Binding-site contacts:
Ligand atom O6 contacts residue TYR25 of chain 1.C at 3.8 Å.
Ligand atom C2 contacts residue ASN58 of chain 1.C at 2.5 Å.
Ligand atom O5 contacts residue TYR25 of chain 1.C at 3.4 Å.
Ligand atom C5 contacts residue ASN58 of chain 1.C at 3.7 Å.
Ligand atom C6 contacts residue TYR25 of chain 1.C at 3.5 Å (hydrophobic).
Ligand atom C2 contacts residue TYR25 of chain 1.C at 4.4 Å (hydrophobic).
Ligand atom N2 contacts residue ASN58 of chain 1.C at 2.8 Å (h-bond).
Ligand atom O7 contacts residue TYR25 of chain 1.C at 4.3 Å.
Ligand atom C4 contacts residue TYR25 of chain 1.C at 4.2 Å (hydrophobic).
Ligand atom O5 contacts residue ASN58 of chain 1.C at 2.5 Å (h-bond).
Ligand atom C5 contacts residue TYR25 of chain 1.C at 3.9 Å (hydrophobic).
Ligand atom C1 contacts residue TYR25 of chain 1.C at 4.4 Å (hydrophobic).
Ligand atom C7 contacts residue ASN58 of chain 1.C at 3.7 Å.
Ligand atom O7 contacts residue ASN58 of chain 1.C at 4.2 Å.
Ligand atom C6 contacts residue THR26 of chain 1.C at 4.5 Å.
Ligand atom C1 contacts residue ASN58 of chain 1.C at 1.5 Å.
Ligand atom C3 contacts residue ASN58 of chain 1.C at 3.8 Å.
Ligand atom C4 contacts residue ASN58 of chain 1.C at 4.3 Å.

A small-molecule ligand and the protein it binds are described below.
Small molecule (SMILES): CC(=O)N[C@@H]1[C@@H](O)[C@H](O)[C@@H](CO)O[C@H]1O

Sequence of chain 1.C:
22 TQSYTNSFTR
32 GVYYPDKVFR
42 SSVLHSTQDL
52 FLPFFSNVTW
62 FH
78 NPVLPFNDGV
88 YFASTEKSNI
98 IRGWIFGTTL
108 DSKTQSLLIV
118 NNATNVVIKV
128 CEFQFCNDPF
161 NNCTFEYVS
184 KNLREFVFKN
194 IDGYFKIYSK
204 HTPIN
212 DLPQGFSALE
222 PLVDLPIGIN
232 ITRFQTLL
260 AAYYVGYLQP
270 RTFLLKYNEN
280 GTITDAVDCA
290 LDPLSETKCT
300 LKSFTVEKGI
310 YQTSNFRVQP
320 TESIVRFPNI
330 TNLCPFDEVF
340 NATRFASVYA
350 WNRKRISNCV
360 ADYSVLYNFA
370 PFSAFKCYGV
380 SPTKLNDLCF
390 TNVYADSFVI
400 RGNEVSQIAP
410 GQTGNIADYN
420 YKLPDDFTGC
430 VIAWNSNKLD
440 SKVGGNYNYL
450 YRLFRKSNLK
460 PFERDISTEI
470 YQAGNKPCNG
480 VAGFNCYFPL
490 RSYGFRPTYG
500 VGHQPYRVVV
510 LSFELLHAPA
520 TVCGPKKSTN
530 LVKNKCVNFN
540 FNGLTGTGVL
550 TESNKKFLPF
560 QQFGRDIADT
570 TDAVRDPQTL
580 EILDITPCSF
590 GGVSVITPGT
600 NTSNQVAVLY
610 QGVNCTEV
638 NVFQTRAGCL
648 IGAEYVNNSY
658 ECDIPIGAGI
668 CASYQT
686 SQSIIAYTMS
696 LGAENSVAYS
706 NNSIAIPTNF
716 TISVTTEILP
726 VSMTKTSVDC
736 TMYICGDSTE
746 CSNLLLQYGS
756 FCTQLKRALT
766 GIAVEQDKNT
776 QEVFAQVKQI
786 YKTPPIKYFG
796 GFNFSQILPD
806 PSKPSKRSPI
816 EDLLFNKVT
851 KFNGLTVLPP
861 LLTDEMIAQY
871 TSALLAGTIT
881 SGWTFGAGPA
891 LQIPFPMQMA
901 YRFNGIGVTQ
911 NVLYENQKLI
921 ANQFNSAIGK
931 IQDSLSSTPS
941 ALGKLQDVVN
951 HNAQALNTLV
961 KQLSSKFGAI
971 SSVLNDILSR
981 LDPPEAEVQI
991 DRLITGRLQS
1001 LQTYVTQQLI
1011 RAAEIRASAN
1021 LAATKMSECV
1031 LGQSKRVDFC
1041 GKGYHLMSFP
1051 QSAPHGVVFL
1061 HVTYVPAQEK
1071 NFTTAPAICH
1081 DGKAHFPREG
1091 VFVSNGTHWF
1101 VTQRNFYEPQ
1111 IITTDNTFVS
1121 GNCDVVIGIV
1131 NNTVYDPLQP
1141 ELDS